Binding-site contacts:
Ligand atom C25 contacts residue PHE70 of chain 1.A at 4.3 Å (hydrophobic).
Ligand atom C17 contacts residue SER66 of chain 1.A at 4.1 Å.
Ligand atom O1 contacts residue PHE51 of chain 1.A at 3.2 Å (h-bond).
Ligand atom C16 contacts residue SER66 of chain 1.A at 4.0 Å.
Ligand atom C4 contacts residue PHE51 of chain 1.A at 3.6 Å (hydrophobic).
Ligand atom O1 contacts residue PHE48 of chain 1.A at 4.0 Å.
Ligand atom C25 contacts residue ILE221 of chain 1.A at 4.4 Å (hydrophobic).
Ligand atom C21 contacts residue SER66 of chain 1.A at 4.2 Å.
Ligand atom C5 contacts residue PHE51 of chain 1.A at 4.3 Å (hydrophobic).
Ligand atom C20 contacts residue SER66 of chain 1.A at 3.3 Å.
Ligand atom C6 contacts residue PHE51 of chain 1.A at 4.1 Å (hydrophobic).
Ligand atom C18 contacts residue SER66 of chain 1.A at 4.1 Å.
Ligand atom C22 contacts residue SER66 of chain 1.A at 3.7 Å.
Ligand atom C4 contacts residue PHE48 of chain 1.A at 3.8 Å (hydrophobic).
Ligand atom C26 contacts residue PHE70 of chain 1.A at 3.5 Å (hydrophobic).
Ligand atom C16 contacts residue ILE221 of chain 1.A at 3.9 Å (hydrophobic).
Ligand atom C3 contacts residue PHE48 of chain 1.A at 4.2 Å (hydrophobic).
Ligand atom C19 contacts residue ILE59 of chain 1.A at 3.6 Å (hydrophobic).
Ligand atom C6 contacts residue PHE48 of chain 1.A at 4.2 Å (hydrophobic).
Ligand atom C7 contacts residue PHE48 of chain 1.A at 4.2 Å (hydrophobic).
Ligand atom C26 contacts residue THR225 of chain 1.A at 4.3 Å.
Ligand atom C3 contacts residue PHE51 of chain 1.A at 4.1 Å (hydrophobic).
Ligand atom C23 contacts residue SER66 of chain 1.A at 3.7 Å.

This protein binds this small molecule.
Small molecule (SMILES): CC(C)CCC[C@@H](C)[C@H]1CC[C@H]2[C@@H]3CC=C4C[C@@H](O)CC[C@]4(C)[C@H]3CC[C@]12C

Sequence of chain 1.A:
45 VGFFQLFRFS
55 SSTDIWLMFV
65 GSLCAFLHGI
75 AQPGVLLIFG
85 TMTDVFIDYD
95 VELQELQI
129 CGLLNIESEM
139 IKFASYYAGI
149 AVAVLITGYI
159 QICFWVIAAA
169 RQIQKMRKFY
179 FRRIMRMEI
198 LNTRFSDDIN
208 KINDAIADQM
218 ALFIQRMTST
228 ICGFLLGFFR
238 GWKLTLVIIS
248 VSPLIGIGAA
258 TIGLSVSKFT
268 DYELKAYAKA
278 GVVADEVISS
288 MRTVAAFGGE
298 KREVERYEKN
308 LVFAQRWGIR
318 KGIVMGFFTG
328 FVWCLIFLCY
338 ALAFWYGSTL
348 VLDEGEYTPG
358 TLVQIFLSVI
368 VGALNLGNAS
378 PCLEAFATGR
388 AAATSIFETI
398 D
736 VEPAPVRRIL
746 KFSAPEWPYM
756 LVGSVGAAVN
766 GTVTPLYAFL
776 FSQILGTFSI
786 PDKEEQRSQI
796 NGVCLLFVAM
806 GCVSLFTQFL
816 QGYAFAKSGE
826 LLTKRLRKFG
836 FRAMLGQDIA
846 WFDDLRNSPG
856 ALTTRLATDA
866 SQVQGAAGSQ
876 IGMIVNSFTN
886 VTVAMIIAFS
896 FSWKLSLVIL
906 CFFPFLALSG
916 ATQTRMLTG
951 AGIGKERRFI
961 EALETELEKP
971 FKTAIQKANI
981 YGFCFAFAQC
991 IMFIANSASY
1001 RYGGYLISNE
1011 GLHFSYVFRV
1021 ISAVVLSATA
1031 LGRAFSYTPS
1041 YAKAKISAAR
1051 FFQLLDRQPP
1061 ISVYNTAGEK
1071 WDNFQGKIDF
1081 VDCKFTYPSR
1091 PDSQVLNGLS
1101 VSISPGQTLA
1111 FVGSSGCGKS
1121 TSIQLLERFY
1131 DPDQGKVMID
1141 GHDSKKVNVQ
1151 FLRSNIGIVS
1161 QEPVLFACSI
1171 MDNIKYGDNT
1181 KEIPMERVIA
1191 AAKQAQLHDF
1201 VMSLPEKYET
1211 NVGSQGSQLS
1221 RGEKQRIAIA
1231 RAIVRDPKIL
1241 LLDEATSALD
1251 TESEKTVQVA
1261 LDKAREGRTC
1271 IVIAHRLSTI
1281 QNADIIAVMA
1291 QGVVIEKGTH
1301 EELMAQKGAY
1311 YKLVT